Binding-site contacts:
Ligand atom C1 contacts residue ASN371 of chain 1.C at 1.4 Å.
Ligand atom C5 contacts residue GLY367 of chain 1.C at 4.3 Å.
Ligand atom O7 contacts residue ASN371 of chain 1.C at 3.7 Å.
Ligand atom O5 contacts residue PHE370 of chain 1.C at 4.0 Å.
Ligand atom O6 contacts residue LEU396 of chain 1.C at 4.2 Å.
Ligand atom C6 contacts residue VAL395 of chain 1.C at 4.1 Å (hydrophobic).
Ligand atom O5 contacts residue ASN371 of chain 1.C at 2.3 Å (h-bond).
Ligand atom O6 contacts residue VAL395 of chain 1.C at 3.2 Å (h-bond).
Ligand atom N2 contacts residue ASN371 of chain 1.C at 2.9 Å (h-bond).
Ligand atom C1 contacts residue PHE370 of chain 1.C at 4.2 Å (hydrophobic).
Ligand atom C5 contacts residue ASN371 of chain 1.C at 3.7 Å.
Ligand atom C5 contacts residue PHE366 of chain 1.C at 4.4 Å (hydrophobic).
Ligand atom C2 contacts residue ASN371 of chain 1.C at 2.4 Å.
Ligand atom C7 contacts residue ASN371 of chain 1.C at 3.5 Å.
Ligand atom C6 contacts residue PHE370 of chain 1.C at 4.3 Å (hydrophobic).
Ligand atom C4 contacts residue ASN371 of chain 1.C at 4.2 Å.
Ligand atom C5 contacts residue PHE370 of chain 1.C at 4.4 Å (hydrophobic).
Ligand atom C3 contacts residue ASN371 of chain 1.C at 3.8 Å.
Ligand atom C6 contacts residue PHE366 of chain 1.C at 4.2 Å (hydrophobic).

Sequence of chain 1.C:
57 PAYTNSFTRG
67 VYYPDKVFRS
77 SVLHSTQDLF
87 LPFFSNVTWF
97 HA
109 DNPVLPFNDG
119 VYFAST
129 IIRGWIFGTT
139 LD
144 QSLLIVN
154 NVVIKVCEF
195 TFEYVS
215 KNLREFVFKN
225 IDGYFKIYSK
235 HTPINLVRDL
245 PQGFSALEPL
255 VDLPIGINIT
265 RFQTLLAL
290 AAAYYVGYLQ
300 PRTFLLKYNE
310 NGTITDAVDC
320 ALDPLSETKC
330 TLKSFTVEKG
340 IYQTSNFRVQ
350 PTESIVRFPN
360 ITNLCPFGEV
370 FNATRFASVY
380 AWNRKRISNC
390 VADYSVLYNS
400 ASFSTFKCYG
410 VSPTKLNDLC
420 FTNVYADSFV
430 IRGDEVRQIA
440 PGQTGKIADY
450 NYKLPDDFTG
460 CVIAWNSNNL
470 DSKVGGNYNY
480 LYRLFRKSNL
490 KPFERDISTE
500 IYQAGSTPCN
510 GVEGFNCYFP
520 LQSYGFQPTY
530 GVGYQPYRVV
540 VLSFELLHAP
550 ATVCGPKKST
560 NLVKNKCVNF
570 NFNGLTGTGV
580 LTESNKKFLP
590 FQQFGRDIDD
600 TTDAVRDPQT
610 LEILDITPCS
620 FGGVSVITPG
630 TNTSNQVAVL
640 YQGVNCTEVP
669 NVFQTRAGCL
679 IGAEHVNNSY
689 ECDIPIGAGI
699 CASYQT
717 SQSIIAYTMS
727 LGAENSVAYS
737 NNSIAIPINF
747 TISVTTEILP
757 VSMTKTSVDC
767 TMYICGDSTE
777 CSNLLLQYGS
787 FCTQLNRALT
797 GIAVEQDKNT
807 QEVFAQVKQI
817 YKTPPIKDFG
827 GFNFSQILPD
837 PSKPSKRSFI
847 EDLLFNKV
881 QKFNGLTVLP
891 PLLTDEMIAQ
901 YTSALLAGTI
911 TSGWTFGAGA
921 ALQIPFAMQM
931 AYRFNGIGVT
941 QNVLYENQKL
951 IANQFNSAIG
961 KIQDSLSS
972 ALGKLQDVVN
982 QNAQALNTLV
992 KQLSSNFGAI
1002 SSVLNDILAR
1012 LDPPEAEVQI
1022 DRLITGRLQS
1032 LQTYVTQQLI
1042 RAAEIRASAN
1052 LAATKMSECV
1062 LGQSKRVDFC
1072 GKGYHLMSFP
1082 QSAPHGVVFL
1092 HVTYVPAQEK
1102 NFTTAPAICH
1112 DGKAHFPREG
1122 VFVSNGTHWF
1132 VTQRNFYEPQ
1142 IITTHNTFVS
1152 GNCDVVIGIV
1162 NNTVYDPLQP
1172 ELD

A small-molecule ligand and the protein it binds are described below.
Small molecule (SMILES): CC(=O)N[C@@H]1[C@@H](O)[C@H](O)[C@@H](CO)O[C@H]1O